A small-molecule ligand and the protein it binds are described below.
Small molecule (SMILES): O=C1c2ccccc2C(=O)N1C[C@@H]1c2ccccc2CCN1C(=O)[C@@H]1CCCC[C@@H]1c1nnn[nH]1

Sequence of chain 1.C:
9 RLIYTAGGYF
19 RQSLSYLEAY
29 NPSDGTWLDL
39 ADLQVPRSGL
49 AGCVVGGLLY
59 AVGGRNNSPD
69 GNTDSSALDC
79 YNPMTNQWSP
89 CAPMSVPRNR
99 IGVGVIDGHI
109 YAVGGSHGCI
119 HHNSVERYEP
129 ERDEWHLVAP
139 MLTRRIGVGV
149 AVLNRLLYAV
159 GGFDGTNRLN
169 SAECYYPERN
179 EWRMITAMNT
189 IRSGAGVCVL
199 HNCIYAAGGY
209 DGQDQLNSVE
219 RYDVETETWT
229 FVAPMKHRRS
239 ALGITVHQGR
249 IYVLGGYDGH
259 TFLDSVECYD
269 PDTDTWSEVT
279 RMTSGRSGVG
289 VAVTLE

Binding-site contacts:
Ligand atom N15 contacts residue ARG63 of chain 1.C at 3.9 Å.
Ligand atom N28 contacts residue ACT1 of chain 1.J at 4.0 Å.
Ligand atom C9 contacts residue ASN65 of chain 1.C at 3.7 Å.
Ligand atom C37 contacts residue ACT1 of chain 1.J at 3.6 Å.
Ligand atom C19 contacts residue ALA239 of chain 1.C at 3.5 Å (hydrophobic).
Ligand atom N12 contacts residue ASN97 of chain 1.C at 3.8 Å.
Ligand atom C23 contacts residue ARG98 of chain 1.C at 3.8 Å.
Ligand atom C22 contacts residue GLY192 of chain 1.C at 3.8 Å.
Ligand atom C32 contacts residue TYR255 of chain 1.C at 3.4 Å (hydrophobic).
Ligand atom C5 contacts residue TYR17 of chain 1.C at 3.6 Å (hydrophobic).
Ligand atom O30 contacts residue TYR255 of chain 1.C at 3.4 Å.
Ligand atom C31 contacts residue TYR255 of chain 1.C at 3.6 Å (hydrophobic).
Ligand atom N14 contacts residue ASN97 of chain 1.C at 3.9 Å.
Ligand atom O30 contacts residue SER285 of chain 1.C at 2.8 Å (h-bond).
Ligand atom C24 contacts residue ARG98 of chain 1.C at 3.6 Å.
Ligand atom N13 contacts residue ARG98 of chain 1.C at 3.7 Å.
Ligand atom C19 contacts residue ARG98 of chain 1.C at 3.9 Å.
Ligand atom N14 contacts residue ARG98 of chain 1.C at 3.8 Å.
Ligand atom C20 contacts residue ALA239 of chain 1.C at 3.6 Å (hydrophobic).
Ligand atom C23 contacts residue ALA239 of chain 1.C at 3.8 Å (hydrophobic).
Ligand atom C18 contacts residue GLY286 of chain 1.C at 4.0 Å.
Ligand atom C33 contacts residue TYR255 of chain 1.C at 3.3 Å (hydrophobic).
Ligand atom N12 contacts residue ASN65 of chain 1.C at 3.7 Å.
Ligand atom C7 contacts residue TYR17 of chain 1.C at 3.9 Å (hydrophobic).
Ligand atom C29 contacts residue SER285 of chain 1.C at 4.0 Å.
Ligand atom N14 contacts residue ARG63 of chain 1.C at 3.5 Å (salt-bridge).
Ligand atom C29 contacts residue TYR255 of chain 1.C at 3.9 Å (hydrophobic).
Ligand atom C27 contacts residue ALA239 of chain 1.C at 3.8 Å (hydrophobic).
Ligand atom N13 contacts residue ARG63 of chain 1.C at 3.9 Å.
Ligand atom C24 contacts residue ALA239 of chain 1.C at 3.7 Å (hydrophobic).
Ligand atom C21 contacts residue ALA239 of chain 1.C at 3.8 Å (hydrophobic).
Ligand atom C22 contacts residue ALA239 of chain 1.C at 3.9 Å (hydrophobic).
Ligand atom C27 contacts residue ACT1 of chain 1.J at 4.0 Å.
Ligand atom C32 contacts residue PHE260 of chain 1.C at 3.8 Å (hydrophobic).
Ligand atom N13 contacts residue ASN97 of chain 1.C at 2.9 Å (h-bond).
Ligand atom O30 contacts residue PHE260 of chain 1.C at 3.9 Å.
Ligand atom O38 contacts residue ACT1 of chain 1.J at 3.2 Å.
Ligand atom C6 contacts residue TYR17 of chain 1.C at 3.8 Å (hydrophobic).
Ligand atom C11 contacts residue ASN65 of chain 1.C at 3.8 Å.
Ligand atom C34 contacts residue TYR255 of chain 1.C at 3.8 Å (hydrophobic).